Sequence of chain 1.E:
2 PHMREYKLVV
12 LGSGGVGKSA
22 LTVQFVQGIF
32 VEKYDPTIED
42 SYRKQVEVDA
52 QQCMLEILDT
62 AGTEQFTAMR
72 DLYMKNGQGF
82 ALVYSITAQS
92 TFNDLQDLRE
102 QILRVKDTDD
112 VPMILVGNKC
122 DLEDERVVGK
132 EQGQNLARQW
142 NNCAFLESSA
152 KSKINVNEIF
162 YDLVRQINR

Binding-site contacts:
Ligand atom O1G contacts residue TYR35 of chain 1.E at 3.3 Å (h-bond).
Ligand atom O2A contacts residue LYS19 of chain 1.E at 3.5 Å (salt-bridge).
Ligand atom C5 contacts residue LYS120 of chain 1.E at 3.5 Å.
Ligand atom O6 contacts residue ALA151 of chain 1.E at 2.7 Å (h-bond).
Ligand atom O2' contacts residue GLU33 of chain 1.E at 2.6 Å (salt-bridge).
Ligand atom O1B contacts residue GLY18 of chain 1.E at 2.7 Å (h-bond).
Ligand atom N3B contacts residue LYS19 of chain 1.E at 3.3 Å (salt-bridge).
Ligand atom O6 contacts residue LYS152 of chain 1.E at 3.5 Å (salt-bridge).
Ligand atom C2' contacts residue GLU33 of chain 1.E at 3.4 Å.
Ligand atom N7 contacts residue ASN119 of chain 1.E at 3.2 Å (h-bond).
Ligand atom N3B contacts residue GLY16 of chain 1.E at 3.1 Å (h-bond).
Ligand atom O2A contacts residue GLY18 of chain 1.E at 2.9 Å.
Ligand atom O2G contacts residue ALA62 of chain 1.E at 3.4 Å.
Ligand atom O2' contacts residue VAL32 of chain 1.E at 2.7 Å (h-bond).
Ligand atom C2' contacts residue VAL32 of chain 1.E at 3.4 Å (hydrophobic).
Ligand atom O1B contacts residue LYS19 of chain 1.E at 2.5 Å (salt-bridge).
Ligand atom O2B contacts residue MG1 of chain 1.L at 2.2 Å.
Ligand atom N3 contacts residue PHE31 of chain 1.E at 3.4 Å.
Ligand atom O4' contacts residue LYS120 of chain 1.E at 3.0 Å (salt-bridge).
Ligand atom O6 contacts residue SER150 of chain 1.E at 3.3 Å.
Ligand atom N2 contacts residue ASP122 of chain 1.E at 2.7 Å (salt-bridge).
Ligand atom N9 contacts residue LYS120 of chain 1.E at 3.4 Å.
Ligand atom N1 contacts residue ASP122 of chain 1.E at 3.0 Å (salt-bridge).
Ligand atom O2B contacts residue SER20 of chain 1.E at 2.8 Å (h-bond).
Ligand atom C8 contacts residue LYS120 of chain 1.E at 3.4 Å.
Ligand atom O2' contacts residue PHE31 of chain 1.E at 3.5 Å.
Ligand atom O2G contacts residue LYS19 of chain 1.E at 2.9 Å (salt-bridge).
Ligand atom N1 contacts residue LYS152 of chain 1.E at 3.5 Å.
Ligand atom O2G contacts residue GLY63 of chain 1.E at 2.4 Å (h-bond).
Ligand atom PG contacts residue MG1 of chain 1.L at 3.5 Å.
Ligand atom O3G contacts residue THR38 of chain 1.E at 2.8 Å (h-bond).
Ligand atom O6 contacts residue ASN119 of chain 1.E at 3.4 Å (h-bond).
Ligand atom O2A contacts residue ALA21 of chain 1.E at 3.0 Å (h-bond).
Ligand atom O3' contacts residue GLU33 of chain 1.E at 2.1 Å (salt-bridge).
Ligand atom C2 contacts residue ASP122 of chain 1.E at 3.3 Å.
Ligand atom O3A contacts residue GLY18 of chain 1.E at 3.3 Å (h-bond).
Ligand atom O3G contacts residue MG1 of chain 1.L at 2.1 Å.
Ligand atom O2A contacts residue SER20 of chain 1.E at 3.1 Å (h-bond).
Ligand atom O1G contacts residue PRO37 of chain 1.E at 3.4 Å.
Ligand atom C3' contacts residue GLU33 of chain 1.E at 3.0 Å.

This small molecule binds to this protein.
Small molecule (SMILES): Nc1nc2c(ncn2[C@@H]2O[C@H](CO[P](=O)(O)O[P](=O)(O)NP(=O)(O)O)[C@@H](O)[C@H]2O)c(=O)[nH]1